A small-molecule ligand and the protein it binds are described below.
Small molecule (SMILES): CC(C)C[C@H](NC(=O)[C@H](CC(=O)O)NC(=O)[C@H](Cc1ccccc1)NC(=O)[C@@H]1CCCN1C(=O)[C@H](C)NC(=O)[C@@H]1CCCN1C(=O)[C@H](CO)NC(=O)[C@H](CC(C)C)NC(=O)[C@@H](N)CCC(N)=O)C(=O)O

Sequence of chain 1.A:
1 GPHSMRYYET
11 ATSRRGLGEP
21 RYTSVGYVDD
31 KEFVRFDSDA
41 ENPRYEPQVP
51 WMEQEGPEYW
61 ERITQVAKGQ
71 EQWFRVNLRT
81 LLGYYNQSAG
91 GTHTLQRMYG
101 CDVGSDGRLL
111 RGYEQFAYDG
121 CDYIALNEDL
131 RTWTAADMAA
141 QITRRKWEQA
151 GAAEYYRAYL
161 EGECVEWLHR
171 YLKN

Binding-site contacts:
Ligand atom CB contacts residue TYR99 of chain 1.A at 3.3 Å (hydrophobic).
Ligand atom OE1 contacts residue ARG62 of chain 1.A at 2.7 Å (salt-bridge).
Ligand atom C contacts residue TRP73 of chain 1.A at 3.3 Å (hydrophobic).
Ligand atom CA contacts residue TYR156 of chain 1.A at 3.1 Å (hydrophobic).
Ligand atom N contacts residue TYR156 of chain 1.A at 3.0 Å (h-bond).
Ligand atom CD1 contacts residue ALA152 of chain 1.A at 3.4 Å (hydrophobic).
Ligand atom CD1 contacts residue TRP73 of chain 1.A at 3.4 Å (hydrophobic).
Ligand atom CD contacts residue GLN70 of chain 1.A at 3.2 Å.
Ligand atom O contacts residue TRP147 of chain 1.A at 3.0 Å (h-bond).
Ligand atom O contacts residue TRP73 of chain 1.A at 3.3 Å.
Ligand atom C contacts residue THR143 of chain 1.A at 3.5 Å.
Ligand atom OD1 contacts residue ASN77 of chain 1.A at 2.9 Å (h-bond).
Ligand atom CB contacts residue TYR156 of chain 1.A at 3.0 Å (hydrophobic).
Ligand atom O contacts residue TYR159 of chain 1.A at 3.0 Å (h-bond).
Ligand atom CB contacts residue TYR155 of chain 1.A at 3.1 Å (hydrophobic).
Ligand atom O contacts residue TRP73 of chain 1.A at 2.6 Å.
Ligand atom CA contacts residue TYR99 of chain 1.A at 3.3 Å (hydrophobic).
Ligand atom CB contacts residue ASN77 of chain 1.A at 3.2 Å.
Ligand atom N contacts residue TYR159 of chain 1.A at 3.4 Å.
Ligand atom OG contacts residue ARG97 of chain 1.A at 2.6 Å (salt-bridge).
Ligand atom N contacts residue ASN77 of chain 1.A at 2.7 Å (h-bond).
Ligand atom O contacts residue TYR84 of chain 1.A at 3.4 Å (h-bond).
Ligand atom O contacts residue TRP147 of chain 1.A at 3.4 Å.
Ligand atom C contacts residue TYR84 of chain 1.A at 3.4 Å (hydrophobic).
Ligand atom CB contacts residue TRP167 of chain 1.A at 3.1 Å (hydrophobic).
Ligand atom CB contacts residue TYR159 of chain 1.A at 3.5 Å (hydrophobic).
Ligand atom CD2 contacts residue TYR99 of chain 1.A at 3.3 Å (hydrophobic).
Ligand atom N contacts residue TRP167 of chain 1.A at 2.9 Å.
Ligand atom C contacts residue TYR156 of chain 1.A at 3.5 Å (hydrophobic).
Ligand atom N contacts residue TYR99 of chain 1.A at 3.1 Å (h-bond).
Ligand atom O contacts residue LYS146 of chain 1.A at 2.8 Å (salt-bridge).
Ligand atom CD1 contacts residue VAL66 of chain 1.A at 3.4 Å (hydrophobic).
Ligand atom OXT contacts residue THR143 of chain 1.A at 2.6 Å (h-bond).
Ligand atom CA contacts residue TYR159 of chain 1.A at 3.4 Å (hydrophobic).
Ligand atom CA contacts residue TRP73 of chain 1.A at 3.5 Å (hydrophobic).
Ligand atom CG contacts residue ILE63 of chain 1.A at 3.4 Å (hydrophobic).
Ligand atom OD1 contacts residue TRP73 of chain 1.A at 3.3 Å.
Ligand atom OXT contacts residue TYR84 of chain 1.A at 2.7 Å (h-bond).
Ligand atom CB contacts residue TRP147 of chain 1.A at 3.3 Å (hydrophobic).
Ligand atom NE2 contacts residue TRP167 of chain 1.A at 3.1 Å.